The small molecule below binds the protein below.
Small molecule (SMILES): CC(=O)N[C@@H]1[C@@H](O)[C@H](O)[C@@H](CO)O[C@H]1O

Sequence of chain 2.A:
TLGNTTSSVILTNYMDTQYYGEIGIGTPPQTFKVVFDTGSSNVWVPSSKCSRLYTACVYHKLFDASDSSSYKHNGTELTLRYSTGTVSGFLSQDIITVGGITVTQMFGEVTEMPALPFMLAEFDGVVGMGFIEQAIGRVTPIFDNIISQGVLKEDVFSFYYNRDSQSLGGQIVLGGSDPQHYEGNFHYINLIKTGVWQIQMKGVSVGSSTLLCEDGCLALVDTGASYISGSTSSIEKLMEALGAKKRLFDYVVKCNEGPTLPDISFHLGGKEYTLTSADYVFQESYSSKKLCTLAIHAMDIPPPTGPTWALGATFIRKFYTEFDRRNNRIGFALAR

Binding-site contacts:
Ligand atom O5 contacts residue MET107 of chain 2.A at 4.0 Å.
Ligand atom N2 contacts residue ASN75 of chain 2.A at 3.0 Å (h-bond).
Ligand atom O7 contacts residue HIS74 of chain 2.A at 4.1 Å.
Ligand atom C1 contacts residue ASN75 of chain 2.A at 1.4 Å.
Ligand atom C4 contacts residue ASN75 of chain 2.A at 4.2 Å.
Ligand atom C2 contacts residue THR77 of chain 2.A at 4.5 Å.
Ligand atom O5 contacts residue ASN75 of chain 2.A at 2.3 Å (h-bond).
Ligand atom N2 contacts residue THR77 of chain 2.A at 4.1 Å.
Ligand atom C2 contacts residue ASN75 of chain 2.A at 2.4 Å.
Ligand atom C7 contacts residue ASN75 of chain 2.A at 3.5 Å.
Ligand atom C8 contacts residue ASN75 of chain 2.A at 3.2 Å.
Ligand atom C3 contacts residue ASN75 of chain 2.A at 3.8 Å.
Ligand atom C5 contacts residue ASN75 of chain 2.A at 3.7 Å.
Ligand atom O7 contacts residue ASN75 of chain 2.A at 3.5 Å (h-bond).
Ligand atom C8 contacts residue HIS74 of chain 2.A at 4.5 Å.
Ligand atom C1 contacts residue THR77 of chain 2.A at 4.0 Å.
Ligand atom C6 contacts residue MET107 of chain 2.A at 4.3 Å (hydrophobic).